The small molecule below binds the protein below.
Small molecule (SMILES): CC(=O)N[C@H]1[C@H](O[C@H]2[C@H](O)[C@@H](NC(C)=O)CO[C@@H]2CO)O[C@H](CO)[C@@H](O)[C@@H]1O

Binding-site contacts:
Ligand atom C2 contacts residue ASN1134 of chain 1.B at 2.4 Å.
Ligand atom C3 contacts residue ASN1134 of chain 1.B at 3.8 Å.
Ligand atom O7 contacts residue ASN1134 of chain 1.B at 3.9 Å.
Ligand atom C1 contacts residue ASN1134 of chain 1.B at 1.4 Å.
Ligand atom N2 contacts residue ASN1134 of chain 1.B at 2.9 Å (h-bond).
Ligand atom C7 contacts residue ASN1134 of chain 1.B at 3.6 Å.
Ligand atom O5 contacts residue ASN1134 of chain 1.B at 2.4 Å (h-bond).
Ligand atom C4 contacts residue ASN1134 of chain 1.B at 4.2 Å.
Ligand atom C5 contacts residue ASN1134 of chain 1.B at 3.6 Å.

Sequence of chain 1.B:
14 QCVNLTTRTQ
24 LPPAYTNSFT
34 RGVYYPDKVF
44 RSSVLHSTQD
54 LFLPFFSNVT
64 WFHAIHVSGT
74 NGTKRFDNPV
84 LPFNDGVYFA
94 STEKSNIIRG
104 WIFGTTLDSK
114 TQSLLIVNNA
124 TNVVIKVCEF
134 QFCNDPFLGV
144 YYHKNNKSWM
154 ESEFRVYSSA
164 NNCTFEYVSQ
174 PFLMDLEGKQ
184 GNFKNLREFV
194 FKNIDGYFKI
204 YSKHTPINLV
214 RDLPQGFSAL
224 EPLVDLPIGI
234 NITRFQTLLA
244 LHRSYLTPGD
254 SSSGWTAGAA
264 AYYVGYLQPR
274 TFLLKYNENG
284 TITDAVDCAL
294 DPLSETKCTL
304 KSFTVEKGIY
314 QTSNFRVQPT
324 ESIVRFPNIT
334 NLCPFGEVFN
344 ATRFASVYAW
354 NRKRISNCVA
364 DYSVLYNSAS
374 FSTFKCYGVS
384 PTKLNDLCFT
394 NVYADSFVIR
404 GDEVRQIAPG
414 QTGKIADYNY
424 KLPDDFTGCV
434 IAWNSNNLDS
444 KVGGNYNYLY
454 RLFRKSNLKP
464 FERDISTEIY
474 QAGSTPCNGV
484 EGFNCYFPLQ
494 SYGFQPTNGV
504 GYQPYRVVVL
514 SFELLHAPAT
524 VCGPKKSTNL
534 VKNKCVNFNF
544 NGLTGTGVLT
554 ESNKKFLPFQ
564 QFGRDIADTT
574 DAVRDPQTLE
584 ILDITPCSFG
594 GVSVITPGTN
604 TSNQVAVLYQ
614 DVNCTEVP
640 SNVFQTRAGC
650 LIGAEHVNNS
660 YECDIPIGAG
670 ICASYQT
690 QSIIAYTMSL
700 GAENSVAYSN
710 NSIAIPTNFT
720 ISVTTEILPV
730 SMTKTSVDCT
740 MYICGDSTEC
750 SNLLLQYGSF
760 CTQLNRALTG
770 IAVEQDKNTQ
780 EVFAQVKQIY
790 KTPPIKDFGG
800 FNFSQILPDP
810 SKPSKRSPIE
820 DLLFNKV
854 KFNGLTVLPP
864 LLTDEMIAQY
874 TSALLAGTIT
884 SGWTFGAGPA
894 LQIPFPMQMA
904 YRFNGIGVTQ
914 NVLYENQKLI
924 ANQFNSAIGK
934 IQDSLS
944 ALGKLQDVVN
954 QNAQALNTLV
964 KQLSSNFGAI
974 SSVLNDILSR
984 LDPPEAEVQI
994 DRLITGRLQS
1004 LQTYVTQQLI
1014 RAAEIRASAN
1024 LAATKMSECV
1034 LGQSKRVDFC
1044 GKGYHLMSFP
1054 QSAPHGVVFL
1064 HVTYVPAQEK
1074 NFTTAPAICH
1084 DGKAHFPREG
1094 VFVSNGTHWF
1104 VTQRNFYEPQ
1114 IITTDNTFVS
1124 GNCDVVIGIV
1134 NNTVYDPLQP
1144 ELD